A small-molecule ligand and the protein it binds are described below.
Small molecule (SMILES): CC(C)[C@H](NC(=O)[C@H](CCCN=C(N)N)NC(=O)Cc1ccccc1)C(=O)N[C@@H](CCCN=C(N)N)C(=O)NCc1ccc(C(=N)N)cc1

Binding-site contacts:
Ligand atom N34 contacts residue ASP199 of chain 1.F at 2.7 Å (salt-bridge).
Ligand atom O contacts residue GLY148 of chain 1.F at 3.2 Å (h-bond).
Ligand atom N35 contacts residue ASP199 of chain 1.F at 2.7 Å (salt-bridge).
Ligand atom N23 contacts residue SER146 of chain 1.F at 2.7 Å (h-bond).
Ligand atom NH2 contacts residue ASN85 of chain 1.F at 2.8 Å (h-bond).
Ligand atom NE contacts residue ASP47 of chain 1.F at 2.7 Å (salt-bridge).
Ligand atom C16 contacts residue SER261 of chain 1.F at 3.1 Å.
Ligand atom O contacts residue TRP147 of chain 1.F at 3.1 Å.
Ligand atom C22 contacts residue SER146 of chain 1.F at 3.5 Å.
Ligand atom CZ contacts residue ASP157 of chain 1.F at 3.5 Å.
Ligand atom C22 contacts residue TRP147 of chain 1.F at 3.5 Å (hydrophobic).
Ligand atom N contacts residue GLY148 of chain 1.F at 3.0 Å (h-bond).
Ligand atom CA contacts residue GLY148 of chain 1.F at 3.5 Å.
Ligand atom C21 contacts residue ALA185 of chain 1.F at 3.4 Å (hydrophobic).
Ligand atom N34 contacts residue PRO149 of chain 1.F at 3.0 Å (h-bond).
Ligand atom CZ contacts residue ASP47 of chain 1.F at 3.5 Å.
Ligand atom NH1 contacts residue GLY158 of chain 1.F at 3.5 Å (h-bond).
Ligand atom C21 contacts residue TRP147 of chain 1.F at 3.4 Å (hydrophobic).
Ligand atom NH2 contacts residue ASP157 of chain 1.F at 2.9 Å (salt-bridge).
Ligand atom C22 contacts residue THR260 of chain 1.F at 3.5 Å.
Ligand atom C19 contacts residue ASP151 of chain 1.F at 3.1 Å.
Ligand atom N23 contacts residue SER261 of chain 1.F at 3.3 Å (h-bond).
Ligand atom C18 contacts residue ASP151 of chain 1.F at 3.5 Å.
Ligand atom NH1 contacts residue TYR201 of chain 1.F at 3.1 Å (h-bond).
Ligand atom C16 contacts residue ASN188 of chain 1.F at 3.5 Å.
Ligand atom C3' contacts residue VAL124 of chain 1.F at 3.6 Å (hydrophobic).
Ligand atom C27 contacts residue ASP199 of chain 1.F at 3.1 Å.
Ligand atom NE contacts residue GLU129 of chain 1.F at 3.0 Å (salt-bridge).
Ligand atom CD contacts residue GLU129 of chain 1.F at 3.5 Å.
Ligand atom CZ contacts residue TYR201 of chain 1.F at 3.5 Å (hydrophobic).
Ligand atom N34 contacts residue ASP151 of chain 1.F at 3.6 Å (salt-bridge).
Ligand atom CG contacts residue GLU129 of chain 1.F at 3.4 Å.
Ligand atom NE contacts residue TYR201 of chain 1.F at 3.1 Å (h-bond).
Ligand atom N34 contacts residue GLY148 of chain 1.F at 3.5 Å.
Ligand atom NH2 contacts residue ASP47 of chain 1.F at 3.3 Å.
Ligand atom N35 contacts residue ALA185 of chain 1.F at 3.0 Å (h-bond).
Ligand atom CD contacts residue HIS87 of chain 1.F at 3.3 Å.
Ligand atom C16 contacts residue SER146 of chain 1.F at 3.5 Å.
Ligand atom NH1 contacts residue ASP157 of chain 1.F at 3.2 Å (salt-bridge).
Ligand atom NE contacts residue ASP84 of chain 1.F at 3.5 Å (salt-bridge).

Sequence of chain 1.F:
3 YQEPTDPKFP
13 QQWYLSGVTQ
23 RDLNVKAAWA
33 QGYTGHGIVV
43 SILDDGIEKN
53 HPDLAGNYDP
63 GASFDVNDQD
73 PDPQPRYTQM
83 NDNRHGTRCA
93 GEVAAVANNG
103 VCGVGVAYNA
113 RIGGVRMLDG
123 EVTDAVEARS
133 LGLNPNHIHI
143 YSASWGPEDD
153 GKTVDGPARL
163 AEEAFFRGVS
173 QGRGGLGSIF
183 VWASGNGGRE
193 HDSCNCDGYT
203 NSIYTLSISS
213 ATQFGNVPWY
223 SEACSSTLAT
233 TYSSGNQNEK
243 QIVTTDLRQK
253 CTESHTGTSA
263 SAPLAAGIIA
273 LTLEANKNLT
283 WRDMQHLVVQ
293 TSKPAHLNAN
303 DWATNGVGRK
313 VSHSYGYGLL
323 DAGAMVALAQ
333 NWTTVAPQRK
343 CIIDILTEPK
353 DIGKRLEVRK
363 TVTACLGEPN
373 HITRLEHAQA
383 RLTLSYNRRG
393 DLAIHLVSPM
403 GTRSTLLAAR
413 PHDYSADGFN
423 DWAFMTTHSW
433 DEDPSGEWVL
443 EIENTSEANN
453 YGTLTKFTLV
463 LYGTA